A small-molecule ligand and the protein it binds are described below.
Small molecule (SMILES): Oc1ccc(I)cc1

Sequence of chain 2.B:
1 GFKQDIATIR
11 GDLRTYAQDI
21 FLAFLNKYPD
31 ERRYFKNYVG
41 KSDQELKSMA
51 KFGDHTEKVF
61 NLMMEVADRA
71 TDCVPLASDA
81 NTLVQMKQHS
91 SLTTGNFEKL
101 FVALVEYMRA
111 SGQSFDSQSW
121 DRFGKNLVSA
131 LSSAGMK

Binding-site contacts:
Ligand atom I1 contacts residue VAL59 of chain 2.B at 4.0 Å.
Ligand atom C4 contacts residue HIS55 of chain 2.B at 4.2 Å.
Ligand atom C6 contacts residue HEM1 of chain 2.G at 3.4 Å.
Ligand atom O4 contacts residue VAL59 of chain 2.B at 4.3 Å.
Ligand atom C6 contacts residue PHE35 of chain 2.B at 3.4 Å (hydrophobic).
Ligand atom O4 contacts residue THR56 of chain 2.B at 4.2 Å.
Ligand atom C1 contacts residue PHE21 of chain 2.B at 3.6 Å (hydrophobic).
Ligand atom C5 contacts residue PHE35 of chain 2.B at 3.3 Å (hydrophobic).
Ligand atom O4 contacts residue HEM1 of chain 2.G at 2.9 Å (h-bond).
Ligand atom C2 contacts residue PHE21 of chain 2.B at 3.3 Å (hydrophobic).
Ligand atom O4 contacts residue TYR38 of chain 2.B at 4.0 Å.
Ligand atom O4 contacts residue HIS55 of chain 2.B at 3.2 Å.
Ligand atom C2 contacts residue THR56 of chain 2.B at 4.2 Å.
Ligand atom C1 contacts residue HEM1 of chain 2.G at 4.3 Å.
Ligand atom C4 contacts residue VAL59 of chain 2.B at 3.6 Å (hydrophobic).
Ligand atom C2 contacts residue VAL59 of chain 2.B at 3.8 Å (hydrophobic).
Ligand atom I1 contacts residue LEU100 of chain 2.B at 3.9 Å.
Ligand atom C3 contacts residue PHE35 of chain 2.B at 4.4 Å (hydrophobic).
Ligand atom C4 contacts residue PHE21 of chain 2.B at 4.3 Å (hydrophobic).
Ligand atom C5 contacts residue VAL59 of chain 2.B at 3.5 Å (hydrophobic).
Ligand atom C2 contacts residue PHE35 of chain 2.B at 4.5 Å (hydrophobic).
Ligand atom C4 contacts residue PHE35 of chain 2.B at 3.8 Å (hydrophobic).
Ligand atom C3 contacts residue HIS55 of chain 2.B at 4.3 Å.
Ligand atom C5 contacts residue HEM1 of chain 2.G at 3.4 Å.
Ligand atom C3 contacts residue PHE21 of chain 2.B at 3.5 Å (hydrophobic).
Ligand atom O4 contacts residue PHE35 of chain 2.B at 4.4 Å.
Ligand atom C4 contacts residue THR56 of chain 2.B at 4.5 Å.
Ligand atom C1 contacts residue PHE35 of chain 2.B at 4.0 Å (hydrophobic).
Ligand atom C3 contacts residue VAL59 of chain 2.B at 3.8 Å (hydrophobic).
Ligand atom I1 contacts residue PHE21 of chain 2.B at 3.9 Å.
Ligand atom C3 contacts residue THR56 of chain 2.B at 3.5 Å.
Ligand atom C1 contacts residue VAL59 of chain 2.B at 3.6 Å (hydrophobic).
Ligand atom C4 contacts residue HEM1 of chain 2.G at 3.7 Å.
Ligand atom C6 contacts residue VAL59 of chain 2.B at 3.5 Å (hydrophobic).
Ligand atom I1 contacts residue HEM1 of chain 2.G at 3.8 Å.